This small molecule binds to this protein.
Small molecule (SMILES): CC(=O)N[C@H]1[C@H](O[C@H]2[C@H](O)[C@@H](NC(C)=O)CO[C@@H]2CO)O[C@H](CO)[C@@H](O[C@H]2O[C@H](CO)[C@@H](O)[C@H](O)[C@@H]2O)[C@@H]1O

Sequence of chain 1.A:
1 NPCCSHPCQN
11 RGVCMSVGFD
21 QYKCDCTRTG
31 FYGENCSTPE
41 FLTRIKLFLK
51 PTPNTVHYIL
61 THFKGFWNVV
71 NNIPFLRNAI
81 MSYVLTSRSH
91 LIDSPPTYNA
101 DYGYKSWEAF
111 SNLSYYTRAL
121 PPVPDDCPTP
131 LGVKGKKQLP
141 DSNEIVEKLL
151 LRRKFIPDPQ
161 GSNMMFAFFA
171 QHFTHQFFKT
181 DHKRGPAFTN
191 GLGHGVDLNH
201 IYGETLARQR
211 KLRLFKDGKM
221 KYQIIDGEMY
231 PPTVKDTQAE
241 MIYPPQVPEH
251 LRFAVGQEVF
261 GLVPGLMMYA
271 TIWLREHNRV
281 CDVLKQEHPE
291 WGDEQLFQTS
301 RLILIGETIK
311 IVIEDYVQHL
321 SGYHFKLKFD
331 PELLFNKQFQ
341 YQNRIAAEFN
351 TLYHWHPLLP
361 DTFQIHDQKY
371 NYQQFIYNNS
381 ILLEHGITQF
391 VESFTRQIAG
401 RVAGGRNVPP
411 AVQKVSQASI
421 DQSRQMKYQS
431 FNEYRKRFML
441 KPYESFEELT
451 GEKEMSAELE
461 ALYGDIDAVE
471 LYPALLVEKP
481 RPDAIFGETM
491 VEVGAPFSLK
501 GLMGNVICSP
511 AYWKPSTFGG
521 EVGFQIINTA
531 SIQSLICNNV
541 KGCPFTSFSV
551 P

Binding-site contacts:
Ligand atom O3 contacts residue LEU206 of chain 1.A at 4.1 Å.
Ligand atom C4 contacts residue LEU206 of chain 1.A at 3.8 Å (hydrophobic).
Ligand atom O3 contacts residue ARG184 of chain 1.B at 4.2 Å.
Ligand atom C4 contacts residue ARG210 of chain 1.A at 4.0 Å.
Ligand atom C1 contacts residue GLU108 of chain 1.B at 3.8 Å.
Ligand atom O5 contacts residue ARG210 of chain 1.A at 3.7 Å.
Ligand atom C6 contacts residue PHE188 of chain 1.B at 3.8 Å (hydrophobic).
Ligand atom C4 contacts residue ARG184 of chain 1.B at 3.8 Å.
Ligand atom O5 contacts residue GLU108 of chain 1.B at 3.7 Å.
Ligand atom O6 contacts residue ALA207 of chain 1.A at 4.0 Å.
Ligand atom O7 contacts residue LEU206 of chain 1.A at 3.5 Å.
Ligand atom N2 contacts residue ASN112 of chain 1.B at 3.0 Å (h-bond).
Ligand atom C5 contacts residue ASN112 of chain 1.B at 3.6 Å.
Ligand atom O5 contacts residue ASN112 of chain 1.B at 2.3 Å (h-bond).
Ligand atom C3 contacts residue ARG184 of chain 1.B at 3.6 Å.
Ligand atom C8 contacts residue ARG184 of chain 1.B at 3.8 Å.
Ligand atom O6 contacts residue LEU206 of chain 1.A at 3.9 Å.
Ligand atom C5 contacts residue PHE188 of chain 1.B at 4.0 Å (hydrophobic).
Ligand atom O6 contacts residue TYR115 of chain 1.B at 3.8 Å.
Ligand atom O7 contacts residue ARG184 of chain 1.B at 2.6 Å (salt-bridge).
Ligand atom C1 contacts residue ASN112 of chain 1.B at 1.4 Å.
Ligand atom C2 contacts residue ASN112 of chain 1.B at 2.5 Å.
Ligand atom C2 contacts residue GLU108 of chain 1.B at 4.1 Å.
Ligand atom O4 contacts residue ARG184 of chain 1.B at 3.1 Å (salt-bridge).
Ligand atom C5 contacts residue ARG210 of chain 1.A at 3.4 Å.
Ligand atom C8 contacts residue PHE188 of chain 1.B at 3.9 Å (hydrophobic).
Ligand atom C3 contacts residue ASN112 of chain 1.B at 3.8 Å.
Ligand atom O4 contacts residue ARG210 of chain 1.A at 3.5 Å (salt-bridge).
Ligand atom O5 contacts residue PHE188 of chain 1.B at 4.2 Å.
Ligand atom O7 contacts residue ASN112 of chain 1.B at 4.2 Å.
Ligand atom C6 contacts residue ARG210 of chain 1.A at 3.7 Å.
Ligand atom C6 contacts residue TYR115 of chain 1.B at 3.8 Å (hydrophobic).
Ligand atom O5 contacts residue TYR115 of chain 1.B at 3.5 Å.
Ligand atom C5 contacts residue ARG184 of chain 1.B at 4.1 Å.
Ligand atom C7 contacts residue ASN112 of chain 1.B at 3.8 Å.
Ligand atom C4 contacts residue ASN112 of chain 1.B at 4.2 Å.
Ligand atom O5 contacts residue LEU206 of chain 1.A at 4.1 Å.
Ligand atom C1 contacts residue ARG210 of chain 1.A at 3.9 Å.
Ligand atom C7 contacts residue ARG184 of chain 1.B at 3.5 Å.
Ligand atom C1 contacts residue TYR115 of chain 1.B at 4.0 Å (hydrophobic).

Sequence of chain 1.B:
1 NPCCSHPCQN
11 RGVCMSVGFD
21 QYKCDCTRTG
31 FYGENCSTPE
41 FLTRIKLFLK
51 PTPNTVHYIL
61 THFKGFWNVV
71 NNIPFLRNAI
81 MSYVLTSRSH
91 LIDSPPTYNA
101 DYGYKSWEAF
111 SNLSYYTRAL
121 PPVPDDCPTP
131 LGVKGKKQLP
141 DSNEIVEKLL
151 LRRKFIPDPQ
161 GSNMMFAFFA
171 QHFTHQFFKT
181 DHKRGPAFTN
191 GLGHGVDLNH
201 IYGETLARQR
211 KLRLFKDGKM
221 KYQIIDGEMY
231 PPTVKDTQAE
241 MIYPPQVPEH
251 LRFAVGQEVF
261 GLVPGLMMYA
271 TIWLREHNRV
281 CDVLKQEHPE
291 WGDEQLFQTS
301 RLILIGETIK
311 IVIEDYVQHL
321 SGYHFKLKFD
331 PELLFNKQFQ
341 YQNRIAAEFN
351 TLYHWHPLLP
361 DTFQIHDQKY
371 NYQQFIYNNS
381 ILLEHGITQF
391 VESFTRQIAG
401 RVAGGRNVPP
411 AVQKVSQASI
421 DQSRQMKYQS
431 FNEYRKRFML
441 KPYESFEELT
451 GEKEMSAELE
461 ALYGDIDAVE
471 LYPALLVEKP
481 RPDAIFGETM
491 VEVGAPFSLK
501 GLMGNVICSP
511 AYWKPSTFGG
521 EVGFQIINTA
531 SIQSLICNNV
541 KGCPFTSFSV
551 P